This protein binds this small molecule.
Small molecule (SMILES): NC[C@@H]1O[C@H](O[C@H]2[C@@H](O)[C@H](O[C@@H]3[C@@H](O)[C@H](N)C[C@H](N)[C@H]3O[C@H]3O[C@H](CO)[C@@H](O)[C@H](O)[C@H]3N)O[C@@H]2CO)[C@H](N)[C@@H](O)[C@@H]1O

Binding-site contacts:
Ligand atom C51 contacts residue MG1 of chain 1.FFA at 4.5 Å.
Ligand atom C33 contacts residue PAR1 of chain 1.CG at 4.3 Å.
Ligand atom O61 contacts residue MG1 of chain 1.FFA at 2.3 Å.
Ligand atom C23 contacts residue PAR1 of chain 1.CG at 3.9 Å.
Ligand atom C61 contacts residue MG1 of chain 1.FFA at 3.5 Å.
Ligand atom O51 contacts residue PAR1 of chain 1.CG at 3.3 Å (h-bond).
Ligand atom C51 contacts residue PAR1 of chain 1.CG at 4.1 Å.
Ligand atom C53 contacts residue PAR1 of chain 1.CG at 3.4 Å.
Ligand atom O53 contacts residue PAR1 of chain 1.CG at 4.3 Å.
Ligand atom C11 contacts residue PAR1 of chain 1.CG at 4.0 Å.
Ligand atom C41 contacts residue PAR1 of chain 1.CG at 3.6 Å.
Ligand atom O23 contacts residue PAR1 of chain 1.CG at 3.7 Å.
Ligand atom O61 contacts residue PAR1 of chain 1.CG at 2.9 Å (h-bond).
Ligand atom O41 contacts residue MG1 of chain 1.FFA at 4.3 Å.
Ligand atom C41 contacts residue MG1 of chain 1.FFA at 4.3 Å.
Ligand atom C43 contacts residue PAR1 of chain 1.CG at 4.4 Å.
Ligand atom C21 contacts residue PAR1 of chain 1.CG at 3.6 Å.
Ligand atom O31 contacts residue PAR1 of chain 1.CG at 4.0 Å.
Ligand atom C61 contacts residue PAR1 of chain 1.CG at 3.8 Å.
Ligand atom C31 contacts residue PAR1 of chain 1.CG at 3.9 Å.
Ligand atom O52 contacts residue PAR1 of chain 1.CG at 4.0 Å.